Sequence of chain 1.H:
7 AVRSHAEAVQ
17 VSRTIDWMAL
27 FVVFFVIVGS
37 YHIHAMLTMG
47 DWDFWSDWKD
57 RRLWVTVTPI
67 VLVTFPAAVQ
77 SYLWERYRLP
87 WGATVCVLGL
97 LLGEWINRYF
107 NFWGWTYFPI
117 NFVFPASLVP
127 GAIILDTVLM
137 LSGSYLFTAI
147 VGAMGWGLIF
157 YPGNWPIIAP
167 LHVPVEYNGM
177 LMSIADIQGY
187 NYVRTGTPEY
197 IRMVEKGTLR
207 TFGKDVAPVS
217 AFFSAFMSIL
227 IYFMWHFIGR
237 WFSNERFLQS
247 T

Sequence of chain 1.F:
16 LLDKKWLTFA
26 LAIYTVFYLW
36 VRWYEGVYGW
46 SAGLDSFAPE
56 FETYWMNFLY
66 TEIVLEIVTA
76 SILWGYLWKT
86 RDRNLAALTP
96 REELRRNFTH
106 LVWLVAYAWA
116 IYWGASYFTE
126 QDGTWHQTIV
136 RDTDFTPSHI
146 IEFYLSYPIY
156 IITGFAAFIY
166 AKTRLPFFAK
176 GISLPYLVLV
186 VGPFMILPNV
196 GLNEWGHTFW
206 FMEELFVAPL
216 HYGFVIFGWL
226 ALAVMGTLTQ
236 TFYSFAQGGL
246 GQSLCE

Binding-site contacts:
Ligand atom CAC contacts residue ARG37 of chain 1.F at 4.0 Å.
Ligand atom OAF contacts residue PHE106 of chain 1.H at 3.7 Å.
Ligand atom NBC contacts residue ARG37 of chain 1.F at 4.1 Å.
Ligand atom NBC contacts residue TRP38 of chain 1.F at 3.6 Å.
Ligand atom CAZ contacts residue PHE106 of chain 1.H at 3.7 Å (hydrophobic).
Ligand atom CAZ contacts residue TYR122 of chain 1.F at 3.7 Å (hydrophobic).
Ligand atom OAF contacts residue ARG37 of chain 1.F at 4.1 Å.
Ligand atom CAJ contacts residue ILE102 of chain 1.H at 4.1 Å (hydrophobic).
Ligand atom CAS contacts residue TRP38 of chain 1.F at 4.0 Å (hydrophobic).
Ligand atom CAL contacts residue TRP118 of chain 1.F at 4.2 Å (hydrophobic).
Ligand atom CAL contacts residue ILE102 of chain 1.H at 4.5 Å (hydrophobic).
Ligand atom CAA contacts residue TYR117 of chain 1.F at 3.6 Å (hydrophobic).
Ligand atom CAE contacts residue TRP38 of chain 1.F at 3.7 Å (hydrophobic).
Ligand atom CAQ contacts residue PHE106 of chain 1.H at 3.9 Å (hydrophobic).
Ligand atom CAD contacts residue ARG37 of chain 1.F at 3.8 Å.
Ligand atom CAN contacts residue ILE102 of chain 1.H at 4.2 Å (hydrophobic).
Ligand atom CAC contacts residue TRP38 of chain 1.F at 2.4 Å (hydrophobic).
Ligand atom OAY contacts residue PHE106 of chain 1.H at 3.3 Å.
Ligand atom CBB contacts residue PHE106 of chain 1.H at 3.4 Å (hydrophobic).
Ligand atom CAE contacts residue ARG37 of chain 1.F at 3.3 Å.
Ligand atom CAN contacts residue PHE106 of chain 1.H at 4.2 Å (hydrophobic).
Ligand atom CAA contacts residue ILE102 of chain 1.H at 3.8 Å (hydrophobic).
Ligand atom CAN contacts residue TRP118 of chain 1.F at 4.1 Å (hydrophobic).
Ligand atom CAJ contacts residue TYR117 of chain 1.F at 3.4 Å (hydrophobic).
Ligand atom CAD contacts residue TRP38 of chain 1.F at 4.4 Å (hydrophobic).
Ligand atom OAV contacts residue PHE106 of chain 1.H at 3.8 Å.
Ligand atom CAA contacts residue TRP114 of chain 1.F at 4.3 Å (hydrophobic).
Ligand atom OAF contacts residue TYR122 of chain 1.F at 2.5 Å (h-bond).
Ligand atom CAJ contacts residue TRP118 of chain 1.F at 3.9 Å (hydrophobic).
Ligand atom CAT contacts residue PHE106 of chain 1.H at 4.0 Å (hydrophobic).
Ligand atom CAD contacts residue GLY41 of chain 1.F at 4.2 Å.
Ligand atom CAK contacts residue LEU34 of chain 1.F at 4.0 Å (hydrophobic).
Ligand atom CBA contacts residue PHE106 of chain 1.H at 4.2 Å (hydrophobic).
Ligand atom CAR contacts residue PHE106 of chain 1.H at 4.2 Å (hydrophobic).
Ligand atom CAN contacts residue TYR122 of chain 1.F at 3.8 Å (hydrophobic).
Ligand atom CAT contacts residue ARG37 of chain 1.F at 4.0 Å.

A small-molecule ligand and the protein it binds are described below.
Small molecule (SMILES): CCCCCC(=O)OC[C@H](COP(=O)(O)OCC[N+](C)(C)C)OC(=O)CCCCC